This protein binds this small molecule.
Small molecule (SMILES): CC(=O)N[C@@H]1[C@@H](O)[C@H](O)[C@@H](CO)O[C@H]1O

Binding-site contacts:
Ligand atom C8 contacts residue HIS334 of chain 1.A at 3.9 Å.
Ligand atom C8 contacts residue CYS301 of chain 1.A at 4.4 Å (hydrophobic).
Ligand atom C7 contacts residue ASN300 of chain 1.A at 4.3 Å.
Ligand atom C8 contacts residue ASN336 of chain 1.A at 4.3 Å.
Ligand atom O5 contacts residue ASN336 of chain 1.A at 2.4 Å (h-bond).
Ligand atom C2 contacts residue HIS334 of chain 1.A at 3.9 Å.
Ligand atom C3 contacts residue ASN336 of chain 1.A at 3.6 Å.
Ligand atom C1 contacts residue ASN336 of chain 1.A at 1.4 Å.
Ligand atom C8 contacts residue THR302 of chain 1.A at 3.6 Å.
Ligand atom C5 contacts residue ASN336 of chain 1.A at 3.6 Å.
Ligand atom C1 contacts residue HIS334 of chain 1.A at 4.2 Å.
Ligand atom O7 contacts residue ASN300 of chain 1.A at 4.3 Å.
Ligand atom C1 contacts residue THR418 of chain 1.A at 4.3 Å.
Ligand atom C8 contacts residue ASN300 of chain 1.A at 3.3 Å.
Ligand atom O5 contacts residue THR418 of chain 1.A at 4.2 Å.
Ligand atom C2 contacts residue ASN336 of chain 1.A at 2.3 Å.
Ligand atom N2 contacts residue ASN336 of chain 1.A at 2.8 Å (h-bond).
Ligand atom C7 contacts residue ASN336 of chain 1.A at 3.3 Å.
Ligand atom O3 contacts residue HIS334 of chain 1.A at 4.2 Å.
Ligand atom C4 contacts residue ASN336 of chain 1.A at 4.1 Å.
Ligand atom O7 contacts residue ASN336 of chain 1.A at 3.5 Å (h-bond).
Ligand atom C7 contacts residue HIS334 of chain 1.A at 4.0 Å.
Ligand atom C3 contacts residue HIS334 of chain 1.A at 3.9 Å.
Ligand atom N2 contacts residue HIS334 of chain 1.A at 3.1 Å (h-bond).

Sequence of chain 1.A:
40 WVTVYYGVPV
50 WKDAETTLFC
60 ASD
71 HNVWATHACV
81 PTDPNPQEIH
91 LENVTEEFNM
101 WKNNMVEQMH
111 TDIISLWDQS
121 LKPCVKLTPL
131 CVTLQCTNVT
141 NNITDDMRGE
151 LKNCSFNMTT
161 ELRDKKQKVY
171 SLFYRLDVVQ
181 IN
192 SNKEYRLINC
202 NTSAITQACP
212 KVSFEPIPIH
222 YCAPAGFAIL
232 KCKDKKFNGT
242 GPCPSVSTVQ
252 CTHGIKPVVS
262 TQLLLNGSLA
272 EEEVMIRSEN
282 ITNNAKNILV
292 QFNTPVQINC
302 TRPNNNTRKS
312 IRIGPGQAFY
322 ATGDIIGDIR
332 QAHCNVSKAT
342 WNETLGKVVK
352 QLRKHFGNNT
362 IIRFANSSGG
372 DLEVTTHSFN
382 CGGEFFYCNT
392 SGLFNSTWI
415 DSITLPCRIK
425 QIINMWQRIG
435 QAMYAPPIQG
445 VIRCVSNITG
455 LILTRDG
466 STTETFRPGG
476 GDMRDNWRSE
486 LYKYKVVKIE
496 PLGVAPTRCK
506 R